A small-molecule ligand and the protein it binds are described below.
Small molecule (SMILES): CC(=O)N[C@@H]1[C@@H](O)[C@H](O)[C@@H](CO)O[C@H]1O

Sequence of chain 1.A:
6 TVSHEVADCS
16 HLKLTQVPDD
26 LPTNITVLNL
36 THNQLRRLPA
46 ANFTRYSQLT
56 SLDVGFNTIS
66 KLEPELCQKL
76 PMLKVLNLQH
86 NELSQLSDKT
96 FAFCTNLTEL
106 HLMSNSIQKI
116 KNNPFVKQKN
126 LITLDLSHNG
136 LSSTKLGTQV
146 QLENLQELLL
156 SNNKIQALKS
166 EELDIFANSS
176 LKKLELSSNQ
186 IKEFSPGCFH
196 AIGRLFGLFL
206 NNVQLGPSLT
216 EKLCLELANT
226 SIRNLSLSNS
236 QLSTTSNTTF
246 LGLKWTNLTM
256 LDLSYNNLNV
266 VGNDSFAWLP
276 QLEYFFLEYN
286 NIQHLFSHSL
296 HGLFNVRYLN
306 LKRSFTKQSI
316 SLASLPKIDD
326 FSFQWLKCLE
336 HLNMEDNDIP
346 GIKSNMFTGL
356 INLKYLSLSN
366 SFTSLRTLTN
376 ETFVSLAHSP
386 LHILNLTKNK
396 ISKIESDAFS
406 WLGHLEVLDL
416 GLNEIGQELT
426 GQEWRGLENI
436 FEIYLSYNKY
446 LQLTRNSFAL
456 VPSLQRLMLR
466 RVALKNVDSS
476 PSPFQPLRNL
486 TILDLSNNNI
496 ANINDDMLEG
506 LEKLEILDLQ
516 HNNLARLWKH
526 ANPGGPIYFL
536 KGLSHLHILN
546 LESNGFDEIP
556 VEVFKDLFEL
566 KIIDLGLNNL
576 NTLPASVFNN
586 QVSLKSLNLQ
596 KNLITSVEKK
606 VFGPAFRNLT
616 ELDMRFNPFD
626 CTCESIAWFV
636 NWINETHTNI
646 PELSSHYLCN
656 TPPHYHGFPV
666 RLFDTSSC

Binding-site contacts:
Ligand atom C3 contacts residue ASN484 of chain 1.A at 3.8 Å.
Ligand atom C5 contacts residue LYS508 of chain 1.A at 3.4 Å.
Ligand atom C1 contacts residue LYS508 of chain 1.A at 3.9 Å.
Ligand atom C7 contacts residue SER458 of chain 1.A at 4.0 Å.
Ligand atom O5 contacts residue ASN484 of chain 1.A at 2.4 Å (h-bond).
Ligand atom C6 contacts residue LYS508 of chain 1.A at 3.6 Å.
Ligand atom N2 contacts residue ASN484 of chain 1.A at 2.9 Å (h-bond).
Ligand atom C4 contacts residue ASN484 of chain 1.A at 4.3 Å.
Ligand atom C5 contacts residue ASN484 of chain 1.A at 3.7 Å.
Ligand atom O7 contacts residue SER458 of chain 1.A at 3.4 Å.
Ligand atom C7 contacts residue PRO457 of chain 1.A at 4.2 Å (hydrophobic).
Ligand atom C8 contacts residue PRO457 of chain 1.A at 3.7 Å (hydrophobic).
Ligand atom C8 contacts residue SER458 of chain 1.A at 3.9 Å.
Ligand atom C7 contacts residue ASN484 of chain 1.A at 3.6 Å.
Ligand atom O5 contacts residue LYS508 of chain 1.A at 3.3 Å (salt-bridge).
Ligand atom C2 contacts residue ASN484 of chain 1.A at 2.5 Å.
Ligand atom O7 contacts residue ASN484 of chain 1.A at 4.0 Å.
Ligand atom C1 contacts residue ASN484 of chain 1.A at 1.4 Å.